Binding-site contacts:
Ligand atom C07 contacts residue NDP1 of chain 1.L at 3.7 Å.
Ligand atom C04 contacts residue ILE7 of chain 1.B at 3.7 Å (hydrophobic).
Ligand atom C19 contacts residue ARG25 of chain 1.B at 3.5 Å.
Ligand atom N01 contacts residue THR115 of chain 1.B at 3.7 Å.
Ligand atom C12 contacts residue ASP29 of chain 1.B at 3.7 Å.
Ligand atom C02 contacts residue TRP8 of chain 1.B at 3.7 Å (hydrophobic).
Ligand atom C15 contacts residue GLN30 of chain 1.B at 3.8 Å.
Ligand atom C17 contacts residue GLN30 of chain 1.B at 3.8 Å.
Ligand atom N05 contacts residue PHE33 of chain 1.B at 3.8 Å.
Ligand atom N03 contacts residue NDP1 of chain 1.L at 3.7 Å.
Ligand atom N23 contacts residue PHE33 of chain 1.B at 3.7 Å.
Ligand atom N03 contacts residue ILE7 of chain 1.B at 3.5 Å.
Ligand atom N05 contacts residue NDP1 of chain 1.L at 3.6 Å.
Ligand atom N03 contacts residue PHE33 of chain 1.B at 3.7 Å.
Ligand atom N01 contacts residue ILE7 of chain 1.B at 3.7 Å.
Ligand atom O18 contacts residue MES1 of chain 1.K at 3.7 Å.
Ligand atom C10 contacts residue THR48 of chain 1.B at 3.5 Å.
Ligand atom C06 contacts residue PHE33 of chain 1.B at 3.6 Å (hydrophobic).
Ligand atom N05 contacts residue ILE7 of chain 1.B at 2.9 Å (h-bond).
Ligand atom C04 contacts residue NDP1 of chain 1.L at 3.4 Å.
Ligand atom N03 contacts residue ALA9 of chain 1.B at 3.6 Å.
Ligand atom N23 contacts residue ASP29 of chain 1.B at 2.8 Å (salt-bridge).
Ligand atom O20 contacts residue MES1 of chain 1.J at 3.0 Å (h-bond).
Ligand atom C04 contacts residue PHE33 of chain 1.B at 3.5 Å (hydrophobic).
Ligand atom N05 contacts residue ILE96 of chain 1.B at 2.7 Å (h-bond).
Ligand atom N01 contacts residue TRP8 of chain 1.B at 3.3 Å.
Ligand atom C02 contacts residue ASP29 of chain 1.B at 3.5 Å.
Ligand atom C06 contacts residue NDP1 of chain 1.L at 3.7 Å.
Ligand atom C14 contacts residue PHE33 of chain 1.B at 3.5 Å (hydrophobic).
Ligand atom C11 contacts residue MES1 of chain 1.J at 3.8 Å.
Ligand atom C10 contacts residue ILE96 of chain 1.B at 3.7 Å (hydrophobic).
Ligand atom N05 contacts residue TYR102 of chain 1.B at 3.1 Å (h-bond).
Ligand atom N03 contacts residue TRP8 of chain 1.B at 3.1 Å.
Ligand atom C11 contacts residue LEU52 of chain 1.B at 3.3 Å (hydrophobic).
Ligand atom C02 contacts residue ALA9 of chain 1.B at 3.6 Å (hydrophobic).
Ligand atom N01 contacts residue ALA9 of chain 1.B at 3.5 Å (h-bond).
Ligand atom N01 contacts residue ASP29 of chain 1.B at 2.8 Å (salt-bridge).
Ligand atom C22 contacts residue ASP29 of chain 1.B at 3.8 Å.
Ligand atom C15 contacts residue MES1 of chain 1.J at 3.8 Å.
Ligand atom O20 contacts residue GLN30 of chain 1.B at 3.4 Å (h-bond).

Sequence of chain 1.B:
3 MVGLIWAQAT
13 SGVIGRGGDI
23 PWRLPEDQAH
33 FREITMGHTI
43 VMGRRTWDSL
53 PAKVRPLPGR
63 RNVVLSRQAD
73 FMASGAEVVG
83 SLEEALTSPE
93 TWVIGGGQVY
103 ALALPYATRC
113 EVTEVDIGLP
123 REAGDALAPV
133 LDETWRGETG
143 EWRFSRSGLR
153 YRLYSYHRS

This small molecule binds to this protein.
Small molecule (SMILES): COC(=O)c1ccc(-c2nc(N)nc(N)c2C#CC2CC2)cc1